This small molecule binds to this protein.
Small molecule (SMILES): Nc1ncnc2c1ncn2[C@@H]1O[C@H](COP(=O)(O)OP(=O)(O)OP(O)(O)=S)[C@@H](O)[C@H]1O

Sequence of chain 1.C:
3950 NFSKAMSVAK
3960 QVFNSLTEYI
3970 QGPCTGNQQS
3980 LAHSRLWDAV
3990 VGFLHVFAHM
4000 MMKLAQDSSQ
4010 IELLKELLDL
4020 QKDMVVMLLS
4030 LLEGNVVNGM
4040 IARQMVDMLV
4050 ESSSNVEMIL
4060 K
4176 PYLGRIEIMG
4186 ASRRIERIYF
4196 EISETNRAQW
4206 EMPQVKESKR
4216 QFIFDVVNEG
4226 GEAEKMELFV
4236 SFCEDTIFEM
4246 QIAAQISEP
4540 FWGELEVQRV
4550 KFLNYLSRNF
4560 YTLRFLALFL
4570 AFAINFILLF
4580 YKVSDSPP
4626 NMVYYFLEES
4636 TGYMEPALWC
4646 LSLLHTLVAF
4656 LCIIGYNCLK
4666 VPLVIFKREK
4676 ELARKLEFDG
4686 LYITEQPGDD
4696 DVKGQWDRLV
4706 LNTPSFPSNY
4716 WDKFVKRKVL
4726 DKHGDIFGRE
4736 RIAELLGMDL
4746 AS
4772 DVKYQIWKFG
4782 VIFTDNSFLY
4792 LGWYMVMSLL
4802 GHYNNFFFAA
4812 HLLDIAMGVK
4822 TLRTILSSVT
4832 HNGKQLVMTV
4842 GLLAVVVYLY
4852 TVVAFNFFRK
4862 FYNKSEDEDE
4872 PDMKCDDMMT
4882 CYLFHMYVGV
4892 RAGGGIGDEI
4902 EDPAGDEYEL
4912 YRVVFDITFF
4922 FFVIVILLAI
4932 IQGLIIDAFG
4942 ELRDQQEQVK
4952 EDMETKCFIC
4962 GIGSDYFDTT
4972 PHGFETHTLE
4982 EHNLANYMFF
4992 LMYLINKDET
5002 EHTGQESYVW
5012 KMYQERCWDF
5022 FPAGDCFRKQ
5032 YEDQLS

Binding-site contacts:
Ligand atom O4' contacts residue MET4954 of chain 1.C at 3.2 Å.
Ligand atom N6 contacts residue PHE4959 of chain 1.C at 3.7 Å.
Ligand atom C5 contacts residue THR4979 of chain 1.C at 3.9 Å.
Ligand atom O2G contacts residue LYS4214 of chain 1.C at 3.9 Å.
Ligand atom N9 contacts residue MET4954 of chain 1.C at 3.8 Å.
Ligand atom C8 contacts residue PHE4959 of chain 1.C at 3.8 Å (hydrophobic).
Ligand atom C6 contacts residue PHE4959 of chain 1.C at 4.1 Å (hydrophobic).
Ligand atom C2 contacts residue THR4979 of chain 1.C at 4.0 Å.
Ligand atom N1 contacts residue THR4979 of chain 1.C at 3.8 Å.
Ligand atom C4 contacts residue MET4954 of chain 1.C at 4.1 Å (hydrophobic).
Ligand atom C5 contacts residue PHE4959 of chain 1.C at 4.0 Å (hydrophobic).
Ligand atom N7 contacts residue LYS4957 of chain 1.C at 4.1 Å.
Ligand atom C1' contacts residue MET4954 of chain 1.C at 3.4 Å (hydrophobic).
Ligand atom PG contacts residue LYS4211 of chain 1.C at 4.0 Å.
Ligand atom C8 contacts residue CYS4958 of chain 1.C at 4.0 Å (hydrophobic).
Ligand atom C4 contacts residue THR4979 of chain 1.C at 3.7 Å.
Ligand atom N7 contacts residue THR4979 of chain 1.C at 3.8 Å.
Ligand atom N6 contacts residue ASN4984 of chain 1.C at 4.0 Å.
Ligand atom C2' contacts residue THR4979 of chain 1.C at 3.6 Å.
Ligand atom C6 contacts residue LEU4985 of chain 1.C at 3.9 Å (hydrophobic).
Ligand atom N1 contacts residue HIS4983 of chain 1.C at 3.7 Å.
Ligand atom C8 contacts residue MET4954 of chain 1.C at 3.6 Å (hydrophobic).
Ligand atom O2' contacts residue THR4979 of chain 1.C at 3.2 Å (h-bond).
Ligand atom N6 contacts residue ILE4960 of chain 1.C at 3.8 Å.
Ligand atom N7 contacts residue CYS4958 of chain 1.C at 3.7 Å.
Ligand atom C2 contacts residue LEU4985 of chain 1.C at 4.1 Å (hydrophobic).
Ligand atom C8 contacts residue THR4979 of chain 1.C at 3.6 Å.
Ligand atom C8 contacts residue LYS4957 of chain 1.C at 3.5 Å.
Ligand atom O2G contacts residue LYS4211 of chain 1.C at 3.0 Å (salt-bridge).
Ligand atom O2' contacts residue PHE4975 of chain 1.C at 3.3 Å.
Ligand atom N7 contacts residue PHE4959 of chain 1.C at 3.0 Å (h-bond).
Ligand atom O3G contacts residue ARG4215 of chain 1.C at 3.2 Å (salt-bridge).
Ligand atom O3G contacts residue LYS4211 of chain 1.C at 3.7 Å.
Ligand atom N1 contacts residue ASN4984 of chain 1.C at 3.4 Å (h-bond).
Ligand atom C6 contacts residue HIS4983 of chain 1.C at 3.3 Å.
Ligand atom N9 contacts residue THR4979 of chain 1.C at 3.8 Å.
Ligand atom N1 contacts residue LEU4985 of chain 1.C at 3.4 Å (h-bond).
Ligand atom N6 contacts residue LEU4985 of chain 1.C at 3.5 Å (h-bond).
Ligand atom C2 contacts residue ASN4984 of chain 1.C at 3.5 Å.
Ligand atom N6 contacts residue HIS4983 of chain 1.C at 2.4 Å (h-bond).